This small molecule binds to this protein.
Small molecule (SMILES): CCCCCCCCCCCC[N+](C)(C)CCCS(=O)(=O)O

Binding-site contacts:
Ligand atom C10 contacts residue PHE25 of chain 1.A at 3.9 Å (hydrophobic).
Ligand atom O3S contacts residue ASN26 of chain 1.A at 2.6 Å (h-bond).
Ligand atom S1 contacts residue PHE25 of chain 1.A at 3.8 Å.
Ligand atom S1 contacts residue ASN26 of chain 1.A at 4.2 Å.
Ligand atom O2S contacts residue PHE25 of chain 1.A at 3.2 Å (h-bond).
Ligand atom O2S contacts residue TYR24 of chain 1.A at 3.9 Å.
Ligand atom C10 contacts residue VAL11 of chain 1.A at 4.4 Å (hydrophobic).
Ligand atom C13 contacts residue PHE25 of chain 1.A at 3.5 Å (hydrophobic).
Ligand atom C3 contacts residue PHE25 of chain 1.A at 4.0 Å (hydrophobic).
Ligand atom C14 contacts residue PHE25 of chain 1.A at 4.4 Å (hydrophobic).
Ligand atom C12 contacts residue PHE25 of chain 1.A at 4.0 Å (hydrophobic).
Ligand atom C11 contacts residue PHE25 of chain 1.A at 4.0 Å (hydrophobic).
Ligand atom C1 contacts residue ASN26 of chain 1.A at 4.0 Å.
Ligand atom O3S contacts residue TYR24 of chain 1.A at 3.9 Å.
Ligand atom C15 contacts residue PHE25 of chain 1.A at 4.5 Å (hydrophobic).
Ligand atom O3S contacts residue PHE25 of chain 1.A at 3.0 Å (h-bond).
Ligand atom C6 contacts residue GLN15 of chain 1.A at 4.2 Å.
Ligand atom C7 contacts residue GLN15 of chain 1.A at 4.3 Å.
Ligand atom S1 contacts residue TYR24 of chain 1.A at 4.3 Å.
Ligand atom C7 contacts residue VAL11 of chain 1.A at 4.1 Å (hydrophobic).
Ligand atom O1S contacts residue TYR24 of chain 1.A at 4.4 Å.
Ligand atom C3 contacts residue ASN26 of chain 1.A at 4.3 Å.
Ligand atom C9 contacts residue VAL11 of chain 1.A at 4.4 Å (hydrophobic).

Sequence of chain 1.A:
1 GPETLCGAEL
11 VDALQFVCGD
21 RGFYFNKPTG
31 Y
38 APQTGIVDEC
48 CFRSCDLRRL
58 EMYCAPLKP